A protein and the small-molecule ligand that binds it are described below.
Small molecule (SMILES): Cc1sc2nc1C(=O)N[C@@H]([C@H](O)c1ccccc1)c1nc(cs1)C(=O)N[C@@H](Cc1ccc(O)cc1)C(=O)N1C[C@H](O)[C@H](C)[C@H]1c1nc(cs1)-c1nc(cs1)-c1nc(-c3nc(C(=O)N[C@H]4CC[C@H](C(=O)O)CC4)cs3)ccc1-c1nc(cs1)C(=O)N[C@H]2CC(N)=O

Binding-site contacts:
Ligand atom SG contacts residue VAL275 of chain 1.A at 3.4 Å.
Ligand atom O contacts residue PHE262 of chain 1.A at 3.6 Å.
Ligand atom N contacts residue GLU260 of chain 1.A at 3.5 Å (salt-bridge).
Ligand atom CA contacts residue GLU260 of chain 1.A at 3.5 Å.
Ligand atom CB contacts residue LEU278 of chain 1.A at 3.5 Å (hydrophobic).
Ligand atom C53 contacts residue THR229 of chain 1.A at 3.6 Å.
Ligand atom CA contacts residue GLU260 of chain 1.A at 3.3 Å.
Ligand atom CB contacts residue GLY276 of chain 1.A at 3.2 Å.
Ligand atom N contacts residue ARG263 of chain 1.A at 3.4 Å.
Ligand atom CD contacts residue PHE262 of chain 1.A at 3.6 Å (hydrophobic).
Ligand atom O contacts residue LEU278 of chain 1.A at 3.5 Å.
Ligand atom CA contacts residue ARG263 of chain 1.A at 3.6 Å.
Ligand atom N contacts residue PHE262 of chain 1.A at 3.5 Å.
Ligand atom CB contacts residue PHE262 of chain 1.A at 3.6 Å (hydrophobic).
Ligand atom C contacts residue PHE262 of chain 1.A at 3.4 Å (hydrophobic).
Ligand atom C contacts residue GLU260 of chain 1.A at 3.6 Å.
Ligand atom C contacts residue THR229 of chain 1.A at 3.7 Å.
Ligand atom SG contacts residue GLU260 of chain 1.A at 3.5 Å.
Ligand atom C53 contacts residue GLU216 of chain 1.A at 3.5 Å.
Ligand atom CB contacts residue GLU260 of chain 1.A at 3.4 Å.
Ligand atom N contacts residue ILE221 of chain 1.A at 3.5 Å.
Ligand atom O contacts residue LEU265 of chain 1.A at 3.7 Å.
Ligand atom OXT contacts residue ARG224 of chain 1.A at 2.9 Å (salt-bridge).
Ligand atom SG contacts residue GLY276 of chain 1.A at 3.3 Å (h-bond).
Ligand atom O contacts residue GLY258 of chain 1.A at 3.4 Å.
Ligand atom OD1 contacts residue PHE262 of chain 1.A at 2.9 Å (h-bond).
Ligand atom C5 contacts residue LEU265 of chain 1.A at 3.5 Å (hydrophobic).
Ligand atom O contacts residue ASN274 of chain 1.A at 3.2 Å (h-bond).
Ligand atom C contacts residue GLU260 of chain 1.A at 3.5 Å.
Ligand atom C contacts residue LEU265 of chain 1.A at 3.5 Å (hydrophobic).
Ligand atom CB contacts residue GLU260 of chain 1.A at 3.3 Å.
Ligand atom CA contacts residue PHE262 of chain 1.A at 3.5 Å (hydrophobic).
Ligand atom CB contacts residue GLU260 of chain 1.A at 3.4 Å.
Ligand atom CA contacts residue PHE262 of chain 1.A at 3.7 Å (hydrophobic).
Ligand atom C contacts residue PHE262 of chain 1.A at 3.3 Å (hydrophobic).
Ligand atom ND2 contacts residue ASN274 of chain 1.A at 3.1 Å (h-bond).
Ligand atom SG contacts residue PHE262 of chain 1.A at 3.6 Å.
Ligand atom CB contacts residue ARG263 of chain 1.A at 3.6 Å.
Ligand atom N contacts residue PHE262 of chain 1.A at 3.3 Å.
Ligand atom CB contacts residue GLY258 of chain 1.A at 3.7 Å.

Sequence of chain 1.A:
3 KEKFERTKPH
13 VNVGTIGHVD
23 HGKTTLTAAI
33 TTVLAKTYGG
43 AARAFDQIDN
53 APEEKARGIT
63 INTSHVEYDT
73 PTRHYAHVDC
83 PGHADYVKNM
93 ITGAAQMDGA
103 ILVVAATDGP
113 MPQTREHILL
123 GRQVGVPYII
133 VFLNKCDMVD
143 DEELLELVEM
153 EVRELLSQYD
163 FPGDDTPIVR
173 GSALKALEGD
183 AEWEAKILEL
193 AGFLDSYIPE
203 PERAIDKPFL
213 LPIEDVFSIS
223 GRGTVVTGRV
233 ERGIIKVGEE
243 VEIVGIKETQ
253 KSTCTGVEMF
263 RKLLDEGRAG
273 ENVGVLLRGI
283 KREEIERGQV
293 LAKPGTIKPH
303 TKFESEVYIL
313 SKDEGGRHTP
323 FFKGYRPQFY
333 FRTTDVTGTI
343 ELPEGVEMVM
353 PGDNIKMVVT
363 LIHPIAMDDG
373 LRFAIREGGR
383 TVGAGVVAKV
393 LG